Sequence of chain 1.F:
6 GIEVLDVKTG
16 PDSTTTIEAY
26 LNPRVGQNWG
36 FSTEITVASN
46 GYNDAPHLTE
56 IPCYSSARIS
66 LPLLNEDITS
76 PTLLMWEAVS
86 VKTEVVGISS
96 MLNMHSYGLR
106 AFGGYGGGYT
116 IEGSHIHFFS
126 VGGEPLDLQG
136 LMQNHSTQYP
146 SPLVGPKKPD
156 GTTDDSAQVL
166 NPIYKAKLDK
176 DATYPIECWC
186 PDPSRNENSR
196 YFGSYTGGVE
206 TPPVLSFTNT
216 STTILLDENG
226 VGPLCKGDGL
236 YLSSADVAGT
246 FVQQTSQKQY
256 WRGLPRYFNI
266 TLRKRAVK

A protein and the small-molecule ligand that binds it are described below.
Small molecule (SMILES): CC(=O)N[C@H]1[C@H]([C@H](O)[C@H](O)CO)O[C@@](O)(C(=O)O)C[C@@H]1O

Sequence of chain 1.J:
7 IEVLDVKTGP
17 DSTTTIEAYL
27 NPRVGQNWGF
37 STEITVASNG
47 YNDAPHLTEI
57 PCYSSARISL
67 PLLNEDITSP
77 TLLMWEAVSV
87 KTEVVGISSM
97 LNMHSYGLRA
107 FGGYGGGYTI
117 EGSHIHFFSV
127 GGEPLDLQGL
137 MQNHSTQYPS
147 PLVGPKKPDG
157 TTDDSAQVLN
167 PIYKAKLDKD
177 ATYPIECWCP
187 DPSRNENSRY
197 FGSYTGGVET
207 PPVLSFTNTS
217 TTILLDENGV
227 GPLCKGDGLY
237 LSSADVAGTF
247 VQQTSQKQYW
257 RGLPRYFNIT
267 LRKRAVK

Binding-site contacts:
Ligand atom N5 contacts residue ALA43 of chain 1.F at 4.2 Å.
Ligand atom O9 contacts residue VAL42 of chain 1.F at 3.4 Å (h-bond).
Ligand atom O10 contacts residue ALA43 of chain 1.F at 3.6 Å (h-bond).
Ligand atom C11 contacts residue ALA50 of chain 1.F at 3.2 Å (hydrophobic).
Ligand atom O10 contacts residue VAL42 of chain 1.F at 4.3 Å.
Ligand atom C3 contacts residue HIS52 of chain 1.F at 4.2 Å.
Ligand atom C2 contacts residue HIS52 of chain 1.F at 4.3 Å.
Ligand atom O7 contacts residue VAL42 of chain 1.F at 3.8 Å.
Ligand atom C7 contacts residue VAL42 of chain 1.F at 3.5 Å (hydrophobic).
Ligand atom C11 contacts residue ASP49 of chain 1.F at 4.2 Å.
Ligand atom O1B contacts residue HIS52 of chain 1.F at 3.0 Å (h-bond).
Ligand atom O9 contacts residue ARG105 of chain 1.J at 2.5 Å (salt-bridge).
Ligand atom C10 contacts residue PRO51 of chain 1.F at 4.1 Å (hydrophobic).
Ligand atom O4 contacts residue ALA50 of chain 1.F at 2.6 Å (h-bond).
Ligand atom N5 contacts residue ALA50 of chain 1.F at 3.8 Å.
Ligand atom C5 contacts residue THR41 of chain 1.F at 4.1 Å.
Ligand atom C1 contacts residue HIS52 of chain 1.F at 3.3 Å.
Ligand atom O8 contacts residue VAL42 of chain 1.F at 4.3 Å.
Ligand atom C11 contacts residue ALA43 of chain 1.F at 3.4 Å (hydrophobic).
Ligand atom O8 contacts residue THR41 of chain 1.F at 3.4 Å.
Ligand atom O7 contacts residue SER44 of chain 1.F at 4.3 Å.
Ligand atom C6 contacts residue THR41 of chain 1.F at 4.2 Å.
Ligand atom O1A contacts residue HIS52 of chain 1.F at 3.3 Å (h-bond).
Ligand atom C10 contacts residue ALA50 of chain 1.F at 3.4 Å (hydrophobic).
Ligand atom C9 contacts residue VAL42 of chain 1.F at 3.4 Å (hydrophobic).
Ligand atom O10 contacts residue ALA50 of chain 1.F at 3.5 Å (h-bond).
Ligand atom O1A contacts residue THR41 of chain 1.F at 3.9 Å.
Ligand atom C4 contacts residue HIS52 of chain 1.F at 4.1 Å.
Ligand atom O7 contacts residue ALA43 of chain 1.F at 4.2 Å.
Ligand atom C9 contacts residue ARG105 of chain 1.J at 3.6 Å.
Ligand atom C4 contacts residue ALA50 of chain 1.F at 3.6 Å (hydrophobic).
Ligand atom C11 contacts residue ASN48 of chain 1.F at 3.0 Å.
Ligand atom O10 contacts residue THR41 of chain 1.F at 3.5 Å (h-bond).
Ligand atom C10 contacts residue THR41 of chain 1.F at 3.8 Å.
Ligand atom C10 contacts residue ALA43 of chain 1.F at 3.7 Å (hydrophobic).
Ligand atom C5 contacts residue ALA50 of chain 1.F at 4.3 Å (hydrophobic).
Ligand atom N5 contacts residue THR41 of chain 1.F at 3.1 Å (h-bond).
Ligand atom O10 contacts residue ASP49 of chain 1.F at 3.9 Å.
Ligand atom O10 contacts residue PRO51 of chain 1.F at 3.6 Å.
Ligand atom C8 contacts residue VAL42 of chain 1.F at 3.9 Å (hydrophobic).